A protein and the small-molecule ligand that binds it are described below.
Small molecule (SMILES): CC[C@H](C)[C@H](NC(=O)[C@H](Cc1ccc(O)cc1)NC(=O)[C@@H](NC(=O)[C@@H]1CCCN1)C(C)C)C(=O)N1CCC[C@H]1C(=O)N[C@@H](CCCN=C(N)N)C(=O)N1CCC[C@H]1C(=O)N[C@@H](CCCN=C(N)N)C(=O)N1CCC[C@H]1C(=O)N1CCC[C@H]1C(=O)N[C@@H](Cc1cnc[nH]1)C(=O)N1CCC[C@H]1C(=O)N[C@@H](CCCN=C(N)N)C(=O)N[C@@H](CC(C)C)C(N)=O

Sequence of chain 1.Y:
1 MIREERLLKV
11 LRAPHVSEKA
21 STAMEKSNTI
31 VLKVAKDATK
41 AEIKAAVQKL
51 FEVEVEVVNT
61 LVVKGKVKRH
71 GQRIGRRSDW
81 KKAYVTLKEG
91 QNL

Binding-site contacts:
Ligand atom CD contacts residue HIS70 of chain 1.Y at 4.2 Å.
Ligand atom CG contacts residue GLY71 of chain 1.Y at 4.4 Å.
Ligand atom O contacts residue HIS70 of chain 1.Y at 3.9 Å.